Binding-site contacts:
Ligand atom CA contacts residue GLY1 of chain 2.E at 3.8 Å.
Ligand atom O contacts residue ALA2 of chain 2.E at 3.6 Å.
Ligand atom CA contacts residue VAL4 of chain 2.E at 3.2 Å (hydrophobic).
Ligand atom OG1 contacts residue GLN3 of chain 2.E at 2.9 Å (h-bond).
Ligand atom CG2 contacts residue GLN3 of chain 2.E at 4.0 Å.
Ligand atom N contacts residue VAL4 of chain 2.E at 2.8 Å (h-bond).
Ligand atom C contacts residue VAL4 of chain 2.E at 3.5 Å (hydrophobic).
Ligand atom O contacts residue SER5 of chain 2.E at 3.6 Å.
Ligand atom CB contacts residue VAL4 of chain 2.E at 4.3 Å (hydrophobic).
Ligand atom O contacts residue GLY1 of chain 2.E at 2.9 Å (h-bond).
Ligand atom CA contacts residue GLN3 of chain 2.E at 4.0 Å.
Ligand atom C contacts residue SER6 of chain 2.E at 4.3 Å.
Ligand atom N contacts residue ALA2 of chain 2.E at 2.8 Å (h-bond).
Ligand atom C contacts residue GLY1 of chain 2.E at 3.6 Å.
Ligand atom CB contacts residue GLN3 of chain 2.E at 3.1 Å.
Ligand atom OG1 contacts residue VAL4 of chain 2.E at 3.5 Å (h-bond).
Ligand atom C contacts residue SER5 of chain 2.E at 4.0 Å.
Ligand atom CA contacts residue ALA2 of chain 2.E at 3.1 Å (hydrophobic).
Ligand atom OG1 contacts residue GLN43 of chain 2.E at 4.0 Å.
Ligand atom C contacts residue ALA2 of chain 2.E at 3.4 Å (hydrophobic).
Ligand atom N contacts residue VAL4 of chain 2.E at 4.2 Å.
Ligand atom CB contacts residue GLN43 of chain 2.E at 4.2 Å.
Ligand atom OG1 contacts residue SER5 of chain 2.E at 2.8 Å (h-bond).
Ligand atom N contacts residue GLN3 of chain 2.E at 3.8 Å.
Ligand atom N contacts residue GLY1 of chain 2.E at 3.7 Å.
Ligand atom CA contacts residue VAL4 of chain 2.E at 3.7 Å (hydrophobic).
Ligand atom O contacts residue VAL4 of chain 2.E at 2.8 Å (h-bond).
Ligand atom OG contacts residue VAL4 of chain 2.E at 3.8 Å.
Ligand atom C contacts residue ALA2 of chain 2.E at 4.0 Å (hydrophobic).
Ligand atom O contacts residue SER6 of chain 2.E at 3.5 Å (h-bond).
Ligand atom C contacts residue GLN3 of chain 2.E at 3.5 Å.
Ligand atom CB contacts residue VAL4 of chain 2.E at 4.0 Å (hydrophobic).
Ligand atom CB contacts residue ALA2 of chain 2.E at 3.8 Å (hydrophobic).
Ligand atom C contacts residue VAL4 of chain 2.E at 3.9 Å (hydrophobic).
Ligand atom N contacts residue GLN3 of chain 2.E at 4.1 Å.
Ligand atom O contacts residue ALA2 of chain 2.E at 3.0 Å (h-bond).
Ligand atom O contacts residue MYR1 of chain 2.G at 3.5 Å.
Ligand atom CB contacts residue SER5 of chain 2.E at 3.9 Å.
Ligand atom CB contacts residue GLN3 of chain 2.E at 4.0 Å.
Ligand atom O contacts residue GLN3 of chain 2.E at 3.5 Å (h-bond).

Sequence of chain 2.E:
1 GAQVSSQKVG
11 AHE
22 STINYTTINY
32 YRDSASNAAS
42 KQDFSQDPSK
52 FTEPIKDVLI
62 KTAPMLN

A small-molecule ligand and the protein it binds are described below.
Small molecule (SMILES): C[C@@H](O)[C@@H](C=O)NC(=O)[C@H](CO)NC(=O)[C@H](CO)NC(=O)[C@H](CO)NC(=O)CN